Binding-site contacts:
Ligand atom C5 contacts residue PRO231 of chain 21.C at 3.7 Å (hydrophobic).
Ligand atom O6 contacts residue ALA273 of chain 21.A at 3.7 Å.
Ligand atom N5 contacts residue ASN275 of chain 21.A at 3.4 Å (h-bond).
Ligand atom O2 contacts residue PRO274 of chain 21.A at 3.4 Å.
Ligand atom O7 contacts residue PRO274 of chain 21.A at 3.6 Å.
Ligand atom N5 contacts residue PRO231 of chain 21.C at 3.0 Å (h-bond).
Ligand atom O1B contacts residue ARG104 of chain 21.C at 3.0 Å (salt-bridge).
Ligand atom C11 contacts residue GLY234 of chain 21.C at 3.8 Å.
Ligand atom O6 contacts residue GLY282 of chain 21.A at 3.5 Å.
Ligand atom O2 contacts residue ASP91 of chain 21.C at 2.5 Å (salt-bridge).
Ligand atom O2 contacts residue GLY282 of chain 21.A at 3.8 Å.
Ligand atom C5 contacts residue ASN275 of chain 21.A at 3.5 Å.
Ligand atom C11 contacts residue ILE233 of chain 21.C at 3.6 Å (hydrophobic).
Ligand atom O5 contacts residue ASN283 of chain 21.A at 3.7 Å.
Ligand atom O3 contacts residue ASP91 of chain 21.C at 3.5 Å.
Ligand atom C4 contacts residue PRO231 of chain 21.C at 3.6 Å (hydrophobic).
Ligand atom C2 contacts residue ASP91 of chain 21.C at 3.2 Å.
Ligand atom C10 contacts residue ASN275 of chain 21.A at 3.3 Å.
Ligand atom C1 contacts residue ARG104 of chain 21.C at 3.8 Å.
Ligand atom O4 contacts residue PRO231 of chain 21.C at 3.9 Å.
Ligand atom O4 contacts residue ASP232 of chain 21.C at 2.8 Å (salt-bridge).
Ligand atom C1 contacts residue ASN283 of chain 21.A at 3.4 Å.
Ligand atom O4 contacts residue ARG95 of chain 21.C at 3.5 Å.
Ligand atom C4 contacts residue ASP232 of chain 21.C at 3.4 Å.
Ligand atom C3 contacts residue ARG104 of chain 21.C at 3.8 Å.
Ligand atom C11 contacts residue PRO231 of chain 21.C at 3.5 Å (hydrophobic).
Ligand atom O4 contacts residue ASN275 of chain 21.A at 3.0 Å (h-bond).
Ligand atom O6 contacts residue PRO274 of chain 21.A at 3.6 Å.
Ligand atom C5 contacts residue ASN283 of chain 21.A at 3.8 Å.
Ligand atom C4 contacts residue ASN275 of chain 21.A at 3.7 Å.
Ligand atom C6 contacts residue ALA273 of chain 21.A at 3.8 Å (hydrophobic).
Ligand atom C6 contacts residue GLY282 of chain 21.A at 3.6 Å.
Ligand atom C11 contacts residue ASP232 of chain 21.C at 3.6 Å.
Ligand atom O10 contacts residue ASN275 of chain 21.A at 3.0 Å (h-bond).
Ligand atom C6 contacts residue ASN283 of chain 21.A at 3.8 Å.
Ligand atom C5 contacts residue PRO274 of chain 21.A at 3.9 Å (hydrophobic).
Ligand atom C5 contacts residue GLY282 of chain 21.A at 3.8 Å.
Ligand atom O10 contacts residue ARG270 of chain 21.A at 3.6 Å.
Ligand atom O6 contacts residue ASN283 of chain 21.A at 3.0 Å (h-bond).
Ligand atom C10 contacts residue PRO231 of chain 21.C at 3.8 Å (hydrophobic).

A protein and the small-molecule ligand that binds it are described below.
Small molecule (SMILES): CC(=O)N[C@@H]1[C@@H](O)[C@H](O[C@@H]2O[C@H](CO)[C@H](O)[C@H](O[C@]3(C(=O)O)C[C@H](O)[C@@H](NC(C)=O)[C@H]([C@H](O)[C@H](O)CO)O3)[C@H]2O)[C@@H](CO)O[C@H]1O

Sequence of chain 21.C:
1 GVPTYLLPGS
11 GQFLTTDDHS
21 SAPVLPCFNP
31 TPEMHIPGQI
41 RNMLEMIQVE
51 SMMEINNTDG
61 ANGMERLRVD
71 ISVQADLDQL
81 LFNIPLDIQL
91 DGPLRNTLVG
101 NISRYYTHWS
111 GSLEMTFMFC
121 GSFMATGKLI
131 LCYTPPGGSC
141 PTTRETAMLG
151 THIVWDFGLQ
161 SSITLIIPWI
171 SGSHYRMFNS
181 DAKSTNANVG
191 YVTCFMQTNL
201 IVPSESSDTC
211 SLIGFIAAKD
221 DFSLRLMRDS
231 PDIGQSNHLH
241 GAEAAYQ

Sequence of chain 21.A:
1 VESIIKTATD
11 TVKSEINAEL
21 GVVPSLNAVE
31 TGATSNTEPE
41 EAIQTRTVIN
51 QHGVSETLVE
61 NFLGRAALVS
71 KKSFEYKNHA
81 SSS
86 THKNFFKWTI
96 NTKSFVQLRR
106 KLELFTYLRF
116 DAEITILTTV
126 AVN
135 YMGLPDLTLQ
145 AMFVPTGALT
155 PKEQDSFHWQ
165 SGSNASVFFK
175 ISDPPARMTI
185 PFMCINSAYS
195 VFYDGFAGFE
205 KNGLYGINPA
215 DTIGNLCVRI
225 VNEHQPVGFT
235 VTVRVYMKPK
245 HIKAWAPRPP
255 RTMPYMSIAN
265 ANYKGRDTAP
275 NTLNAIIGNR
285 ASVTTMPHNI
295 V